Binding-site contacts:
Ligand atom C1 contacts residue PHE294 of chain 8.B at 3.5 Å (hydrophobic).
Ligand atom C2 contacts residue ARG306 of chain 8.B at 3.8 Å.
Ligand atom C24 contacts residue PHE294 of chain 8.B at 2.8 Å (hydrophobic).
Ligand atom O24 contacts residue PHE294 of chain 8.B at 2.5 Å (h-bond).
Ligand atom O1 contacts residue ASP295 of chain 8.B at 3.3 Å.
Ligand atom O8 contacts residue ASP118 of chain 9.B at 2.4 Å (salt-bridge).
Ligand atom O3 contacts residue ARG306 of chain 8.B at 2.8 Å (salt-bridge).
Ligand atom C20 contacts residue PHE294 of chain 8.B at 3.7 Å (hydrophobic).
Ligand atom C1 contacts residue ASP295 of chain 8.B at 3.9 Å.
Ligand atom C18 contacts residue ARG121 of chain 9.B at 3.8 Å.
Ligand atom O24 contacts residue ASP295 of chain 8.B at 4.0 Å.
Ligand atom O24 contacts residue TYR310 of chain 8.B at 3.2 Å (h-bond).
Ligand atom O1 contacts residue PHE294 of chain 8.B at 2.8 Å (h-bond).
Ligand atom C26 contacts residue PHE294 of chain 8.B at 2.9 Å (hydrophobic).
Ligand atom C17 contacts residue ASP118 of chain 9.B at 3.8 Å.
Ligand atom C27 contacts residue VAL333 of chain 8.B at 3.6 Å (hydrophobic).
Ligand atom C24 contacts residue TYR310 of chain 8.B at 3.5 Å (hydrophobic).
Ligand atom C19 contacts residue LYS122 of chain 9.B at 3.8 Å.
Ligand atom C6 contacts residue ASP118 of chain 9.B at 3.6 Å.
Ligand atom O7 contacts residue ASP118 of chain 9.B at 3.6 Å.
Ligand atom C15 contacts residue PHE294 of chain 8.B at 3.7 Å (hydrophobic).
Ligand atom C16 contacts residue ARG306 of chain 8.B at 3.6 Å.
Ligand atom O15 contacts residue PHE294 of chain 8.B at 3.9 Å.
Ligand atom O8 contacts residue ARG121 of chain 9.B at 3.8 Å.
Ligand atom C8 contacts residue ASP118 of chain 9.B at 3.5 Å.
Ligand atom C1 contacts residue ALA296 of chain 8.B at 3.8 Å (hydrophobic).
Ligand atom O1 contacts residue ARG306 of chain 8.B at 4.0 Å.
Ligand atom C3 contacts residue ARG306 of chain 8.B at 3.8 Å.
Ligand atom O2 contacts residue ARG306 of chain 8.B at 3.0 Å (salt-bridge).
Ligand atom O2 contacts residue ALA296 of chain 8.B at 3.6 Å (h-bond).
Ligand atom C22 contacts residue PHE294 of chain 8.B at 3.7 Å (hydrophobic).
Ligand atom C14 contacts residue ASN337 of chain 8.B at 3.8 Å.
Ligand atom C27 contacts residue PHE294 of chain 8.B at 3.2 Å (hydrophobic).
Ligand atom O8 contacts residue LYS122 of chain 9.B at 3.9 Å.
Ligand atom O2 contacts residue ASP295 of chain 8.B at 2.8 Å (salt-bridge).
Ligand atom O1 contacts residue ALA296 of chain 8.B at 2.8 Å (h-bond).
Ligand atom C2 contacts residue ASP295 of chain 8.B at 3.5 Å.
Ligand atom C25 contacts residue TYR340 of chain 8.B at 3.7 Å (hydrophobic).
Ligand atom C17 contacts residue LYS122 of chain 9.B at 3.6 Å.
Ligand atom C23 contacts residue PHE294 of chain 8.B at 2.6 Å (hydrophobic).

The small molecule below binds the protein below.
Small molecule (SMILES): CC[C@H](/C=C(/C)[C@@H]1C[C@@H](OC)C[C@H](O)C(C)(C)[C@@]2(O)O[C@@H](C[C@@H](OC)[C@H](O)C(=O)O1)C[C@@H](OC)[C@H]2O)CO

Sequence of chain 9.B:
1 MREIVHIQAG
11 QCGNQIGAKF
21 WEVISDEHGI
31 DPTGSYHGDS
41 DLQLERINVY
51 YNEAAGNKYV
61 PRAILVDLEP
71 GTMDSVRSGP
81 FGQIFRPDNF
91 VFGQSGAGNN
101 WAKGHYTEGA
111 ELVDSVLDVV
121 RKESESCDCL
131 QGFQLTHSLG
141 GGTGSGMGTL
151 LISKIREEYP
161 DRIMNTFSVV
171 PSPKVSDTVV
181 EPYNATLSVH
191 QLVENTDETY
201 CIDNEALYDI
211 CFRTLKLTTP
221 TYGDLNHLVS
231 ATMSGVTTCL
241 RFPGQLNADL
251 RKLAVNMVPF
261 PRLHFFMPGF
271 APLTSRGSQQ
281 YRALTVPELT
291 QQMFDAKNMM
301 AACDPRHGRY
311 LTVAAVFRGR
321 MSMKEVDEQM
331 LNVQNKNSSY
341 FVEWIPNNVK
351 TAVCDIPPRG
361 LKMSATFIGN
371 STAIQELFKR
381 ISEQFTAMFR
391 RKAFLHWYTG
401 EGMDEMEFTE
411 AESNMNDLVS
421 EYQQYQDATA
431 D

Sequence of chain 8.B:
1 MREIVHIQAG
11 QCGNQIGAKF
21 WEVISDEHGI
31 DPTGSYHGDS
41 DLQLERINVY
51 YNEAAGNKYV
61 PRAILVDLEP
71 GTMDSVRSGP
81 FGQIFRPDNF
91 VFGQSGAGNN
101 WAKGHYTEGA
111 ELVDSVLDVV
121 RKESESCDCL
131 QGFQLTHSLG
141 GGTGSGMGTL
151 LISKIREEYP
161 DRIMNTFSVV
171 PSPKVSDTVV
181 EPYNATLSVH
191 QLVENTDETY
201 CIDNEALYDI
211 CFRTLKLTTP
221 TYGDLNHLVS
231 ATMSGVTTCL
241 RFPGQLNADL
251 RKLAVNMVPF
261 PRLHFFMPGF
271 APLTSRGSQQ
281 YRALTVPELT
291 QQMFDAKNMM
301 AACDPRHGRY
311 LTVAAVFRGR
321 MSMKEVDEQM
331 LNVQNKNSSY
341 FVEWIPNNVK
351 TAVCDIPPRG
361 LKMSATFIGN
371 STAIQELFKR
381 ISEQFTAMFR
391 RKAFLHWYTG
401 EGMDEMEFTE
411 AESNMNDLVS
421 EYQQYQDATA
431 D